The protein below binds the small molecule below.
Small molecule (SMILES): CC(=O)N[C@@H]1[C@@H](O)[C@H](O)[C@@H](CO)O[C@H]1O

Sequence of chain 1.C:
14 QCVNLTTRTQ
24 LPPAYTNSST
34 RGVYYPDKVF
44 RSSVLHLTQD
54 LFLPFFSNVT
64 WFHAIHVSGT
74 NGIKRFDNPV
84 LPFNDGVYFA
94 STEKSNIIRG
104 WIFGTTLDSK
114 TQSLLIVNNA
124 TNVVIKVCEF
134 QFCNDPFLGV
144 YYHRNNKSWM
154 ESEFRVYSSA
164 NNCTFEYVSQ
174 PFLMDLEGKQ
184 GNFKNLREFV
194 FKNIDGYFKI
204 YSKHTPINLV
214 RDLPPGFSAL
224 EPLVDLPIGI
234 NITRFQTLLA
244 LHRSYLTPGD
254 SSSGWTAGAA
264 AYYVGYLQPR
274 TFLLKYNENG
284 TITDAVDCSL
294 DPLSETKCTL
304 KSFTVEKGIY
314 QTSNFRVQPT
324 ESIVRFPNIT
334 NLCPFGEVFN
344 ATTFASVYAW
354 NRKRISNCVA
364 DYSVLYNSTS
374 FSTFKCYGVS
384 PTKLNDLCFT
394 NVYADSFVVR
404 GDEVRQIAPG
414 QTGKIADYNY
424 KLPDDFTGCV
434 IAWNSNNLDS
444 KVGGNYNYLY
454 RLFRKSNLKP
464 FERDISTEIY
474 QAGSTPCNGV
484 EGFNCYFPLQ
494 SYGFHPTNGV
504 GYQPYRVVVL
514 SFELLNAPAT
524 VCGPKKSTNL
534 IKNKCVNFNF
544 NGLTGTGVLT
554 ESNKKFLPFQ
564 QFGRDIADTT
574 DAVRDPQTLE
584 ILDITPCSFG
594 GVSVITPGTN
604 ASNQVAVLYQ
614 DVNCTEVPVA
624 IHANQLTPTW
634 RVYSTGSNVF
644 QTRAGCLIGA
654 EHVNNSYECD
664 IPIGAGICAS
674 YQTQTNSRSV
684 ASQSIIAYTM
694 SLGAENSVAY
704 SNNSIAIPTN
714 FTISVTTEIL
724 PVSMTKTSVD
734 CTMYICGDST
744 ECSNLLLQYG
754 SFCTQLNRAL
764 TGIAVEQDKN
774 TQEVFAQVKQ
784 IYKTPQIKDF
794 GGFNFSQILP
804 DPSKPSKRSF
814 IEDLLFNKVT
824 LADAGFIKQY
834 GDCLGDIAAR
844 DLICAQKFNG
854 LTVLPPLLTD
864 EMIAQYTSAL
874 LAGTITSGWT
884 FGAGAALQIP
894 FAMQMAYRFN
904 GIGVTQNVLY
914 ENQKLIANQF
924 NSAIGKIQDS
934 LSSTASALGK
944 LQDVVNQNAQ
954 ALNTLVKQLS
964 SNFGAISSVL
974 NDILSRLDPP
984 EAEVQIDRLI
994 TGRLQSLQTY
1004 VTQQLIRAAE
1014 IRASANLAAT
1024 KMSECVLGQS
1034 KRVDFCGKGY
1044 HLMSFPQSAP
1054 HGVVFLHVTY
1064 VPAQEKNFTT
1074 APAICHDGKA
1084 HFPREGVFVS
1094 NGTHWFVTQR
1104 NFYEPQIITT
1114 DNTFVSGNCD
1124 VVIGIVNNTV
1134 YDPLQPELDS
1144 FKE

Sequence of chain 1.B:
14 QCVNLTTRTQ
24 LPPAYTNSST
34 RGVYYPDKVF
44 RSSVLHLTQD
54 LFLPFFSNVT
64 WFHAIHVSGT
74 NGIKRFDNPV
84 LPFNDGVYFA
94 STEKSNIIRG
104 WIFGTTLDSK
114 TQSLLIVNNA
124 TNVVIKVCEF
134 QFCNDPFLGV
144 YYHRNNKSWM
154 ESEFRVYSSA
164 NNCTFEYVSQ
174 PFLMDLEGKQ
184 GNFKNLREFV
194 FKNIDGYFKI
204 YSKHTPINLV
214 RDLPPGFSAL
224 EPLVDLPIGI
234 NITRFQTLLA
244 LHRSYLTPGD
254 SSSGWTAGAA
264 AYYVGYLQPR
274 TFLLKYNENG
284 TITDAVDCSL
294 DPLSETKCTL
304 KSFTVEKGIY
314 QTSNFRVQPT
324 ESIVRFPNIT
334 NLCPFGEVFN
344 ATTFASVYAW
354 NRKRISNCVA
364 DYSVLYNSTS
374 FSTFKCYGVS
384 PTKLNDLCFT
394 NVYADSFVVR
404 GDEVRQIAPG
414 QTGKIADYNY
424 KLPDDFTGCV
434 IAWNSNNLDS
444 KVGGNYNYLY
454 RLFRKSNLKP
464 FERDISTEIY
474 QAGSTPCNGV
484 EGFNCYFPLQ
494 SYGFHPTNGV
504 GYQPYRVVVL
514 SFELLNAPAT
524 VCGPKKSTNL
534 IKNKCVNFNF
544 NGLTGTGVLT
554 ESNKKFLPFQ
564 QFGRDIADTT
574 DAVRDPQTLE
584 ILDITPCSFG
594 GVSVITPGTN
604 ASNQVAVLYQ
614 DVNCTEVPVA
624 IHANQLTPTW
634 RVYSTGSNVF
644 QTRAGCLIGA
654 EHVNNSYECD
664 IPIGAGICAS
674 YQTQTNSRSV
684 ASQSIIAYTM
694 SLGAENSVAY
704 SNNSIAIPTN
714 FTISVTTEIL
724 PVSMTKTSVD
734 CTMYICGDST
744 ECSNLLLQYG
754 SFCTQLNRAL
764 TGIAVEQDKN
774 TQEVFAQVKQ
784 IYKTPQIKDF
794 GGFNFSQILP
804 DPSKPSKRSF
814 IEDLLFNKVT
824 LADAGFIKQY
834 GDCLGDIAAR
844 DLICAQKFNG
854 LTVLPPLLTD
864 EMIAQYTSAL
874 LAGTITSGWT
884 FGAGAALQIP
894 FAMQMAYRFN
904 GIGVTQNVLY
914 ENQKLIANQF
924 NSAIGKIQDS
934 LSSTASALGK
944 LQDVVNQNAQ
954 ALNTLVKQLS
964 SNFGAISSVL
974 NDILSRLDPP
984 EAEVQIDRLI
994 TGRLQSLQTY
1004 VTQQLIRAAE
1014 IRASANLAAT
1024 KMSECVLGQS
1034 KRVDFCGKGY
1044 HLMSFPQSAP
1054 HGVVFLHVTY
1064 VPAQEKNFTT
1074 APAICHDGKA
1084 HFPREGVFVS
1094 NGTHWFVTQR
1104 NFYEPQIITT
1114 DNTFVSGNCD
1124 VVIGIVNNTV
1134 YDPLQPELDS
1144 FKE

Binding-site contacts:
Ligand atom O5 contacts residue ASN705 of chain 1.B at 2.4 Å (h-bond).
Ligand atom C6 contacts residue GLY1127 of chain 1.B at 4.1 Å.
Ligand atom O4 contacts residue ILE1126 of chain 1.B at 3.5 Å.
Ligand atom C7 contacts residue ASN705 of chain 1.B at 4.1 Å.
Ligand atom C6 contacts residue ILE1126 of chain 1.B at 3.8 Å (hydrophobic).
Ligand atom C5 contacts residue ASN705 of chain 1.B at 3.7 Å.
Ligand atom C4 contacts residue ASN705 of chain 1.B at 4.2 Å.
Ligand atom C2 contacts residue ASN705 of chain 1.B at 2.5 Å.
Ligand atom O6 contacts residue GLY1127 of chain 1.B at 3.5 Å.
Ligand atom N2 contacts residue ASN705 of chain 1.B at 2.8 Å (h-bond).
Ligand atom C3 contacts residue ASN705 of chain 1.B at 3.8 Å.
Ligand atom O6 contacts residue ILE1126 of chain 1.B at 3.9 Å.
Ligand atom C1 contacts residue ASP792 of chain 1.C at 4.5 Å.
Ligand atom O4 contacts residue GLY1127 of chain 1.B at 4.2 Å.
Ligand atom C1 contacts residue ASN705 of chain 1.B at 1.4 Å.